Sequence of chain 1.C:
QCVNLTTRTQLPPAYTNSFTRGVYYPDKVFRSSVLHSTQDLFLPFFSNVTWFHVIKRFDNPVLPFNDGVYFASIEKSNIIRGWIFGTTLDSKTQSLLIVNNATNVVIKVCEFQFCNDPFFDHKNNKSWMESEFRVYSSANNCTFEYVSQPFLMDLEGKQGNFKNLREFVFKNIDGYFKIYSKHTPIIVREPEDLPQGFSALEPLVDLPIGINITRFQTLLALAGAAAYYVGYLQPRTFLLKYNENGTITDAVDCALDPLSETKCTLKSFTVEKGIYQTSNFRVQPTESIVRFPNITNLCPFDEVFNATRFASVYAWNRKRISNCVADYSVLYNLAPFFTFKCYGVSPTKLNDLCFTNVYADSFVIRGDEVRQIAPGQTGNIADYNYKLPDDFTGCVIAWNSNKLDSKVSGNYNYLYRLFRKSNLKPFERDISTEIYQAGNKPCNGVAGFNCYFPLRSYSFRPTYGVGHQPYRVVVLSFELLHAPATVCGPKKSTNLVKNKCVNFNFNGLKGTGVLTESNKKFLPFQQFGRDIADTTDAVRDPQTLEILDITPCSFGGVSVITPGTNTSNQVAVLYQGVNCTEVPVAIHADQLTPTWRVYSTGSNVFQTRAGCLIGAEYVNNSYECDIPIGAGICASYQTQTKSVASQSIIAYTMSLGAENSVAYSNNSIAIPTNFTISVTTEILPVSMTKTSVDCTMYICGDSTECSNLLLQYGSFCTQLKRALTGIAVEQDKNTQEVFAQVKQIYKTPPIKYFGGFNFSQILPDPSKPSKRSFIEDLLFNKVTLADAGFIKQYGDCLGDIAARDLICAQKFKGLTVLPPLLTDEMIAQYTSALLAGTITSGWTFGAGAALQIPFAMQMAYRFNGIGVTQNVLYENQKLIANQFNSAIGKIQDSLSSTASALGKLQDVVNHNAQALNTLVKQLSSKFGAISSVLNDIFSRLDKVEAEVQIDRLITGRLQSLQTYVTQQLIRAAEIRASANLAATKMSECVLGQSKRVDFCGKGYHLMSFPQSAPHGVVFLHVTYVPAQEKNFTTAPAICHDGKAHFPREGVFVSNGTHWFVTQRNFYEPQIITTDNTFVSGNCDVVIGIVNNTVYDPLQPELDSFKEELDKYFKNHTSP

Sequence of chain 1.B:
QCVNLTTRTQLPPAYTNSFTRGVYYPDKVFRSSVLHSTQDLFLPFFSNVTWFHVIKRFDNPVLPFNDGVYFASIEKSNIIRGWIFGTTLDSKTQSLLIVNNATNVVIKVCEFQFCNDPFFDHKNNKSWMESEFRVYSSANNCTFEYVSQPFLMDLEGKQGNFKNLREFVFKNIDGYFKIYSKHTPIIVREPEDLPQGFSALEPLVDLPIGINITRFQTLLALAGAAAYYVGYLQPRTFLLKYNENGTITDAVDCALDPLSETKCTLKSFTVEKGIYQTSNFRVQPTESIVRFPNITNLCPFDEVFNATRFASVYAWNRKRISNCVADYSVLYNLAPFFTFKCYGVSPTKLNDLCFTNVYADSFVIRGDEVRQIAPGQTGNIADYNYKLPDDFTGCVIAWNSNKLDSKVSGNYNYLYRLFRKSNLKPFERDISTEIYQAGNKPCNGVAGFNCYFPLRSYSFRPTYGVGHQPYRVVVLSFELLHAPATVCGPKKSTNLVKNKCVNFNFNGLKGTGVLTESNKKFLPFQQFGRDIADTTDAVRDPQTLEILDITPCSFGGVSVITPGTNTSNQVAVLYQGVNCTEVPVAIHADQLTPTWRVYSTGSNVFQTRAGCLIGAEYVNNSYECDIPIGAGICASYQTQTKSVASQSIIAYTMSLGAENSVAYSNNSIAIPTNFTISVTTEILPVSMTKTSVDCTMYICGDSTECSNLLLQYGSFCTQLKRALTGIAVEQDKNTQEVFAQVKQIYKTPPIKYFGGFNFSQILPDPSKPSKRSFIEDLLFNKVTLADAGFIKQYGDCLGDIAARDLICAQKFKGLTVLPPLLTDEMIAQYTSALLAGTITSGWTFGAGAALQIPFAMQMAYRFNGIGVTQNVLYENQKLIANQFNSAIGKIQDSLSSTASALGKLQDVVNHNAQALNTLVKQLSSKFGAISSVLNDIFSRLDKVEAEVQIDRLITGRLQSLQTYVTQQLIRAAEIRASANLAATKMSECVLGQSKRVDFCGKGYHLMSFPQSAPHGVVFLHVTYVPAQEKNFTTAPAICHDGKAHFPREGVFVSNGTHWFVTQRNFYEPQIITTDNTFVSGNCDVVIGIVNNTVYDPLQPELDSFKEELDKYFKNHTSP

Binding-site contacts:
Ligand atom C5 contacts residue ASN706 of chain 1.B at 3.5 Å.
Ligand atom C8 contacts residue ASN706 of chain 1.B at 4.4 Å.
Ligand atom C5 contacts residue TYR793 of chain 1.C at 4.3 Å (hydrophobic).
Ligand atom C8 contacts residue ILE791 of chain 1.C at 3.1 Å (hydrophobic).
Ligand atom N2 contacts residue ILE791 of chain 1.C at 4.4 Å.
Ligand atom O7 contacts residue ASN706 of chain 1.B at 3.1 Å (h-bond).
Ligand atom O6 contacts residue TYR793 of chain 1.C at 3.9 Å.
Ligand atom O5 contacts residue ASN706 of chain 1.B at 2.4 Å (h-bond).
Ligand atom C3 contacts residue ASN706 of chain 1.B at 3.9 Å.
Ligand atom C1 contacts residue ASN706 of chain 1.B at 1.4 Å.
Ligand atom C7 contacts residue ASN706 of chain 1.B at 3.3 Å.
Ligand atom N2 contacts residue ASN706 of chain 1.B at 3.1 Å (h-bond).
Ligand atom C4 contacts residue ASN706 of chain 1.B at 4.3 Å.
Ligand atom C2 contacts residue ASN706 of chain 1.B at 2.7 Å.
Ligand atom C7 contacts residue ILE791 of chain 1.C at 4.4 Å (hydrophobic).

A small-molecule ligand and the protein it binds are described below.
Small molecule (SMILES): CC(=O)N[C@@H]1[C@@H](O)[C@H](O)[C@@H](CO)O[C@H]1O